Binding-site contacts:
Ligand atom O2B contacts residue THR89 of chain 1.Y at 3.1 Å (h-bond).
Ligand atom O1B contacts residue MG1 of chain 1.GB at 2.5 Å.
Ligand atom O1G contacts residue GLY87 of chain 1.Y at 3.5 Å (h-bond).
Ligand atom N3B contacts residue THR89 of chain 1.Y at 3.0 Å (h-bond).
Ligand atom N1 contacts residue ALA483 of chain 1.Y at 3.2 Å (h-bond).
Ligand atom N3 contacts residue GLY414 of chain 1.Y at 3.4 Å.
Ligand atom O2' contacts residue GLY413 of chain 1.Y at 3.3 Å.
Ligand atom C6 contacts residue PRO32 of chain 1.Y at 3.5 Å (hydrophobic).
Ligand atom O1B contacts residue ASP86 of chain 1.Y at 3.4 Å (salt-bridge).
Ligand atom C2 contacts residue ALA483 of chain 1.Y at 3.5 Å (hydrophobic).
Ligand atom O1G contacts residue THR88 of chain 1.Y at 2.9 Å (h-bond).
Ligand atom O3A contacts residue LEU30 of chain 1.Y at 3.4 Å.
Ligand atom C8 contacts residue ILE149 of chain 1.Y at 3.6 Å (hydrophobic).
Ligand atom PG contacts residue MG1 of chain 1.GB at 3.5 Å.
Ligand atom C2' contacts residue GLY414 of chain 1.Y at 3.6 Å.
Ligand atom O2G contacts residue THR89 of chain 1.Y at 3.6 Å (h-bond).
Ligand atom PB contacts residue GLY87 of chain 1.Y at 3.6 Å.
Ligand atom O1A contacts residue THR29 of chain 1.Y at 3.1 Å (h-bond).
Ligand atom O2B contacts residue GLY87 of chain 1.Y at 3.2 Å.
Ligand atom O3G contacts residue MG1 of chain 1.GB at 2.1 Å.
Ligand atom O2B contacts residue THR90 of chain 1.Y at 2.6 Å (h-bond).
Ligand atom PA contacts residue MG1 of chain 1.GB at 3.5 Å.
Ligand atom O1A contacts residue LYS50 of chain 1.Y at 3.2 Å (salt-bridge).
Ligand atom O1G contacts residue ASP51 of chain 1.Y at 3.6 Å (salt-bridge).
Ligand atom O2G contacts residue ASP51 of chain 1.Y at 3.3 Å.
Ligand atom O3' contacts residue ASP498 of chain 1.Y at 3.6 Å (salt-bridge).
Ligand atom PG contacts residue ASP397 of chain 1.Y at 3.6 Å.
Ligand atom O2A contacts residue MG1 of chain 1.GB at 2.1 Å.
Ligand atom O1B contacts residue GLY87 of chain 1.Y at 3.1 Å (h-bond).
Ligand atom O2' contacts residue ASP498 of chain 1.Y at 3.2 Å (salt-bridge).
Ligand atom O3G contacts residue ASP86 of chain 1.Y at 2.8 Å (salt-bridge).
Ligand atom O2G contacts residue LYS50 of chain 1.Y at 3.2 Å (salt-bridge).
Ligand atom O2G contacts residue GLY52 of chain 1.Y at 3.0 Å (h-bond).
Ligand atom N1 contacts residue ASP482 of chain 1.Y at 3.4 Å (salt-bridge).
Ligand atom N6 contacts residue ASP482 of chain 1.Y at 3.3 Å (salt-bridge).
Ligand atom PB contacts residue MG1 of chain 1.GB at 3.5 Å.
Ligand atom C5 contacts residue PRO32 of chain 1.Y at 3.7 Å (hydrophobic).
Ligand atom O3G contacts residue ASP397 of chain 1.Y at 2.9 Å (salt-bridge).
Ligand atom O1A contacts residue GLY31 of chain 1.Y at 3.6 Å.
Ligand atom O2' contacts residue GLY414 of chain 1.Y at 2.5 Å (h-bond).

Sequence of chain 1.Y:
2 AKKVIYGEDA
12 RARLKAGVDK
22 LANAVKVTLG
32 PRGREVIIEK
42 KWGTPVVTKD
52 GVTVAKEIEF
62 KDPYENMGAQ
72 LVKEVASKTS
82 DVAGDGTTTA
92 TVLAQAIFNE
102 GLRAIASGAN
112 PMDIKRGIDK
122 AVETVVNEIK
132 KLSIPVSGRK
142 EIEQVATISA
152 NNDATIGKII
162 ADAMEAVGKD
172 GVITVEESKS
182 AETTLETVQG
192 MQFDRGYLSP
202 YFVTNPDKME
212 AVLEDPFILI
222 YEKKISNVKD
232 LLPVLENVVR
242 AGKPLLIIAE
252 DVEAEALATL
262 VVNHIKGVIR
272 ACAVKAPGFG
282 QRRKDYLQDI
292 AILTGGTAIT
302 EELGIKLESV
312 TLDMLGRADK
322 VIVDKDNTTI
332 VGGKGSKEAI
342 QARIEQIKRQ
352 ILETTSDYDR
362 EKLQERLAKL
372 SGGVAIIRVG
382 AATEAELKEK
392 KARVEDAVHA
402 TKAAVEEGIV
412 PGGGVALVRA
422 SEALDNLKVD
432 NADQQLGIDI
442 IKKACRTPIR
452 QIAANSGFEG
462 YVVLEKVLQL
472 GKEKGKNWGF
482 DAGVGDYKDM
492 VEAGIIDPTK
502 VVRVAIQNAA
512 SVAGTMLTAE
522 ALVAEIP

This small molecule binds to this protein.
Small molecule (SMILES): Nc1ncnc2c1ncn2[C@@H]1O[C@H](CO[P](=O)(O)O[P](=O)(O)NP(=O)(O)O)[C@@H](O)[C@H]1O